A protein and the small-molecule ligand that binds it are described below.
Small molecule (SMILES): CC(=O)N[C@H]1[C@H](O[C@H]2[C@H](O)[C@@H](NC(C)=O)CO[C@@H]2CO)O[C@H](CO)[C@@H](O)[C@@H]1O

Binding-site contacts:
Ligand atom N2 contacts residue ASN185 of chain 1.A at 3.1 Å (h-bond).
Ligand atom C3 contacts residue ASP157 of chain 1.A at 3.5 Å.
Ligand atom C8 contacts residue THR187 of chain 1.A at 3.0 Å.
Ligand atom C8 contacts residue ASP157 of chain 1.A at 3.8 Å.
Ligand atom C7 contacts residue ASP157 of chain 1.A at 3.6 Å.
Ligand atom C7 contacts residue ASN185 of chain 1.A at 3.5 Å.
Ligand atom O7 contacts residue LYS413 of chain 1.A at 2.7 Å (salt-bridge).
Ligand atom C7 contacts residue THR187 of chain 1.A at 4.0 Å.
Ligand atom C2 contacts residue ASN185 of chain 1.A at 2.5 Å.
Ligand atom C7 contacts residue THR412 of chain 1.A at 4.1 Å.
Ligand atom C2 contacts residue ASP157 of chain 1.A at 3.4 Å.
Ligand atom C8 contacts residue GLY411 of chain 1.A at 4.4 Å.
Ligand atom C1 contacts residue ASN185 of chain 1.A at 1.4 Å.
Ligand atom O3 contacts residue ASP157 of chain 1.A at 4.1 Å.
Ligand atom C1 contacts residue ASP157 of chain 1.A at 3.8 Å.
Ligand atom C3 contacts residue ASN185 of chain 1.A at 3.8 Å.
Ligand atom O7 contacts residue THR187 of chain 1.A at 3.8 Å.
Ligand atom C7 contacts residue LYS413 of chain 1.A at 3.7 Å.
Ligand atom O3 contacts residue THR412 of chain 1.A at 3.5 Å.
Ligand atom C5 contacts residue ASN185 of chain 1.A at 3.6 Å.
Ligand atom O5 contacts residue ASN185 of chain 1.A at 2.2 Å (h-bond).
Ligand atom C6 contacts residue LYS413 of chain 1.A at 4.0 Å.
Ligand atom O7 contacts residue THR412 of chain 1.A at 3.4 Å.
Ligand atom N2 contacts residue ASP157 of chain 1.A at 2.6 Å (salt-bridge).
Ligand atom C8 contacts residue ASN185 of chain 1.A at 3.5 Å.
Ligand atom C8 contacts residue LYS413 of chain 1.A at 4.2 Å.
Ligand atom O7 contacts residue ASN185 of chain 1.A at 3.8 Å.
Ligand atom C4 contacts residue ASN185 of chain 1.A at 4.1 Å.

Sequence of chain 1.A:
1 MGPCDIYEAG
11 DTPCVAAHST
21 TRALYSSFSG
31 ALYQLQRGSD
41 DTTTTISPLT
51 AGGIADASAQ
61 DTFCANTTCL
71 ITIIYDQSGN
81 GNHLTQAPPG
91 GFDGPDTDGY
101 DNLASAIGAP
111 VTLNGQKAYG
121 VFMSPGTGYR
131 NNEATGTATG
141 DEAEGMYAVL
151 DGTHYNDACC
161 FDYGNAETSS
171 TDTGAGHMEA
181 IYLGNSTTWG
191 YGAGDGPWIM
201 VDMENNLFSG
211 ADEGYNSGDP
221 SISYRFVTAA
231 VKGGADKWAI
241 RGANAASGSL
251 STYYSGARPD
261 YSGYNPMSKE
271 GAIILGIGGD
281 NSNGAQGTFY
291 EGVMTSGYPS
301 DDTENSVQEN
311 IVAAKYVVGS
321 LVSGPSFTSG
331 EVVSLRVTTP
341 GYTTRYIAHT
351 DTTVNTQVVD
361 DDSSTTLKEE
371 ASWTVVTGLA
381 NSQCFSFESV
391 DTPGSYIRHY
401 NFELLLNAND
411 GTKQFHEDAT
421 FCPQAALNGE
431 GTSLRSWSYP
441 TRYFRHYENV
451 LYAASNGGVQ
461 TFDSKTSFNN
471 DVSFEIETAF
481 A